Binding-site contacts:
Ligand atom O6 contacts residue SER96 of chain 1.B at 4.4 Å.
Ligand atom C5 contacts residue ASN94 of chain 1.B at 3.8 Å.
Ligand atom O7 contacts residue ASN94 of chain 1.B at 4.2 Å.
Ligand atom C1 contacts residue SER96 of chain 1.B at 3.6 Å.
Ligand atom C7 contacts residue ASN94 of chain 1.B at 3.8 Å.
Ligand atom O5 contacts residue ASN94 of chain 1.B at 2.5 Å (h-bond).
Ligand atom C1 contacts residue ASN94 of chain 1.B at 1.5 Å.
Ligand atom C3 contacts residue ASN94 of chain 1.B at 3.9 Å.
Ligand atom C6 contacts residue SER96 of chain 1.B at 4.0 Å.
Ligand atom C4 contacts residue ASN94 of chain 1.B at 4.4 Å.
Ligand atom O5 contacts residue SER96 of chain 1.B at 3.0 Å (h-bond).
Ligand atom C2 contacts residue ASN94 of chain 1.B at 2.5 Å.
Ligand atom C5 contacts residue SER96 of chain 1.B at 4.0 Å.
Ligand atom N2 contacts residue ASN94 of chain 1.B at 2.9 Å (h-bond).

The small molecule below binds the protein below.
Small molecule (SMILES): CC(=O)N[C@@H]1[C@@H](O)[C@H](O)[C@@H](CO)O[C@H]1O

Sequence of chain 1.B:
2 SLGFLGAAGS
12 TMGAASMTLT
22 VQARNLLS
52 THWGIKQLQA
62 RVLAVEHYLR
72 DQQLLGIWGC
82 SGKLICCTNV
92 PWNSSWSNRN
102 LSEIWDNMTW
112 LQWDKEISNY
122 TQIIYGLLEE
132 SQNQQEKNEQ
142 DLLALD